The small molecule below binds the protein below.
Small molecule (SMILES): CC(=O)N[C@@H]1[C@@H](O)[C@H](O)[C@@H](CO)O[C@H]1O

Sequence of chain 1.A:
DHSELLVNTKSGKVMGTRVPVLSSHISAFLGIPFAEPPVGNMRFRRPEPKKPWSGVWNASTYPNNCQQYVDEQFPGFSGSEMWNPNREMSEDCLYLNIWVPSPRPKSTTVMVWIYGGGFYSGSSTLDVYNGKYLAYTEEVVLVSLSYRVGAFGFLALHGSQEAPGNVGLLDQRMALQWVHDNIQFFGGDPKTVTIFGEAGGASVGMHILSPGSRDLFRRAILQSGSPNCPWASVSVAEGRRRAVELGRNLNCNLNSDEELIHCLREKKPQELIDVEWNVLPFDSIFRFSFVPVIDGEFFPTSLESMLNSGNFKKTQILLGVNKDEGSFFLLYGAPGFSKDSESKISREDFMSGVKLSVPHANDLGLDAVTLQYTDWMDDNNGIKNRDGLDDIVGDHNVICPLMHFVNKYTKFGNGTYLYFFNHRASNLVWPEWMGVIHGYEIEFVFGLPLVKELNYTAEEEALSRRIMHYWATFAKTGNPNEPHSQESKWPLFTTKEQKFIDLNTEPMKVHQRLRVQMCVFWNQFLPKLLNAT

Binding-site contacts:
Ligand atom C3 contacts residue ASN58 of chain 1.A at 3.9 Å.
Ligand atom C6 contacts residue THR61 of chain 1.A at 4.2 Å.
Ligand atom C4 contacts residue ASN58 of chain 1.A at 4.3 Å.
Ligand atom O6 contacts residue THR61 of chain 1.A at 4.4 Å.
Ligand atom C8 contacts residue ASN58 of chain 1.A at 4.5 Å.
Ligand atom O5 contacts residue SER60 of chain 1.A at 3.6 Å.
Ligand atom C5 contacts residue SER60 of chain 1.A at 3.9 Å.
Ligand atom O5 contacts residue ASN58 of chain 1.A at 2.4 Å (h-bond).
Ligand atom C1 contacts residue ASN58 of chain 1.A at 1.5 Å.
Ligand atom C7 contacts residue ASN58 of chain 1.A at 3.3 Å.
Ligand atom C5 contacts residue ASN58 of chain 1.A at 3.8 Å.
Ligand atom N2 contacts residue ASN58 of chain 1.A at 2.9 Å (h-bond).
Ligand atom C1 contacts residue SER60 of chain 1.A at 3.5 Å.
Ligand atom C2 contacts residue ASN58 of chain 1.A at 2.5 Å.
Ligand atom O7 contacts residue ASN58 of chain 1.A at 3.3 Å (h-bond).